Sequence of chain 1.G:
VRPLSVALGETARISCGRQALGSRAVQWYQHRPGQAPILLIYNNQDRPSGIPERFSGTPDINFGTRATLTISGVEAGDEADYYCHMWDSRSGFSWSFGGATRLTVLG

Sequence of chain 1.N:
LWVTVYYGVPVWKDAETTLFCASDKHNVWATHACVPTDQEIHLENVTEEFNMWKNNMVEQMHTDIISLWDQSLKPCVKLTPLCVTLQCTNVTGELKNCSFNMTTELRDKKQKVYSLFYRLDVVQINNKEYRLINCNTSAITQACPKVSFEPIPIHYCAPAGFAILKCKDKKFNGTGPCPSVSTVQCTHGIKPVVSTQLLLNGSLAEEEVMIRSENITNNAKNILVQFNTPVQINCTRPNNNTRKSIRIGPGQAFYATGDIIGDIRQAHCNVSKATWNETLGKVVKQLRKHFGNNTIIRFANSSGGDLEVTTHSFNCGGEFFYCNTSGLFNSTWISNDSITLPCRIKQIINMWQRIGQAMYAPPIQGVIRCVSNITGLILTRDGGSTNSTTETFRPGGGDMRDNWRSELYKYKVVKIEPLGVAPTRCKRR

Binding-site contacts:
Ligand atom C3 contacts residue ASP62 of chain 1.G at 3.4 Å.
Ligand atom O5 contacts residue ASN299 of chain 1.N at 2.4 Å (h-bond).
Ligand atom C6 contacts residue SER25 of chain 1.G at 3.6 Å.
Ligand atom C1 contacts residue ARG103 of chain 1.C at 3.6 Å.
Ligand atom C4 contacts residue GLN47 of chain 1.G at 3.1 Å.
Ligand atom O6 contacts residue ASN45 of chain 1.G at 3.7 Å.
Ligand atom O6 contacts residue ARG103 of chain 1.C at 2.9 Å (salt-bridge).
Ligand atom C5 contacts residue ILE104 of chain 1.C at 3.5 Å (hydrophobic).
Ligand atom N2 contacts residue ASN299 of chain 1.N at 2.7 Å (h-bond).
Ligand atom O7 contacts residue VAL108 of chain 1.C at 3.1 Å (h-bond).
Ligand atom C4 contacts residue ASP62 of chain 1.G at 3.5 Å.
Ligand atom O4 contacts residue ASN45 of chain 1.G at 3.2 Å (h-bond).
Ligand atom O7 contacts residue ASN299 of chain 1.N at 3.3 Å (h-bond).
Ligand atom O2 contacts residue GLN47 of chain 1.G at 3.6 Å.
Ligand atom C5 contacts residue ASN299 of chain 1.N at 3.6 Å.
Ligand atom C5 contacts residue ARG103 of chain 1.C at 3.7 Å.
Ligand atom O4 contacts residue GLN47 of chain 1.G at 3.3 Å (h-bond).
Ligand atom C3 contacts residue GLY106 of chain 1.C at 3.6 Å.
Ligand atom O3 contacts residue ASP62 of chain 1.G at 2.7 Å (salt-bridge).
Ligand atom O3 contacts residue GLY106 of chain 1.C at 3.3 Å (h-bond).
Ligand atom O5 contacts residue ARG103 of chain 1.C at 3.1 Å (salt-bridge).
Ligand atom C2 contacts residue GLN47 of chain 1.G at 2.9 Å.
Ligand atom C3 contacts residue GLN47 of chain 1.G at 1.9 Å.
Ligand atom O3 contacts residue GLN47 of chain 1.G at 1.3 Å (h-bond).
Ligand atom O7 contacts residue VAL107 of chain 1.C at 3.6 Å.
Ligand atom O3 contacts residue PRO61 of chain 1.G at 3.6 Å.
Ligand atom C2 contacts residue GLY106 of chain 1.C at 3.5 Å.
Ligand atom O6 contacts residue ARG294 of chain 1.N at 3.5 Å (salt-bridge).
Ligand atom C1 contacts residue ASN299 of chain 1.N at 1.4 Å.
Ligand atom O4 contacts residue VAL107 of chain 1.C at 3.7 Å.
Ligand atom N2 contacts residue HIS297 of chain 1.N at 3.0 Å (h-bond).
Ligand atom C7 contacts residue ASN299 of chain 1.N at 3.2 Å.
Ligand atom C3 contacts residue ILE104 of chain 1.C at 3.5 Å (hydrophobic).
Ligand atom O4 contacts residue ASN46 of chain 1.G at 2.9 Å (h-bond).
Ligand atom C2 contacts residue ASP62 of chain 1.G at 3.4 Å.
Ligand atom C4 contacts residue GLY106 of chain 1.C at 3.3 Å.
Ligand atom O3 contacts residue ASN46 of chain 1.G at 3.6 Å (h-bond).
Ligand atom O6 contacts residue SER25 of chain 1.G at 2.9 Å (h-bond).
Ligand atom O2 contacts residue ASP62 of chain 1.G at 3.2 Å (salt-bridge).
Ligand atom C2 contacts residue ASN299 of chain 1.N at 2.4 Å.

The protein below binds the small molecule below.
Small molecule (SMILES): CC(=O)N[C@H]1[C@H](O[C@H]2[C@H](O)[C@@H](NC(C)=O)CO[C@@H]2CO)O[C@H](CO)[C@@H](O[C@@H]2O[C@H](CO[C@H]3O[C@H](CO[C@H]4O[C@H](CO)[C@@H](O)[C@H](O)[C@@H]4O)[C@@H](O)[C@H](O[C@H]4O[C@H](CO)[C@@H](O)[C@H](O)[C@@H]4O)[C@@H]3O)[C@@H](O)[C@H](O[C@H]3O[C@H](CO)[C@@H](O)[C@H](O)[C@@H]3O[C@H]3O[C@H](CO)[C@@H](O)[C@H](O)[C@@H]3O[C@H]3O[C@H](CO)[C@@H](O)[C@H](O)[C@@H]3O)[C@@H]2O)[C@@H]1O

Sequence of chain 1.C:
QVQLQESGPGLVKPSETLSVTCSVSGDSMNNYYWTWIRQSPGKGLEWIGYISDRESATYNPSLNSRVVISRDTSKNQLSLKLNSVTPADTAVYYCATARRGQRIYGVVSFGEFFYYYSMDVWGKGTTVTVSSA